Sequence of chain 1.A:
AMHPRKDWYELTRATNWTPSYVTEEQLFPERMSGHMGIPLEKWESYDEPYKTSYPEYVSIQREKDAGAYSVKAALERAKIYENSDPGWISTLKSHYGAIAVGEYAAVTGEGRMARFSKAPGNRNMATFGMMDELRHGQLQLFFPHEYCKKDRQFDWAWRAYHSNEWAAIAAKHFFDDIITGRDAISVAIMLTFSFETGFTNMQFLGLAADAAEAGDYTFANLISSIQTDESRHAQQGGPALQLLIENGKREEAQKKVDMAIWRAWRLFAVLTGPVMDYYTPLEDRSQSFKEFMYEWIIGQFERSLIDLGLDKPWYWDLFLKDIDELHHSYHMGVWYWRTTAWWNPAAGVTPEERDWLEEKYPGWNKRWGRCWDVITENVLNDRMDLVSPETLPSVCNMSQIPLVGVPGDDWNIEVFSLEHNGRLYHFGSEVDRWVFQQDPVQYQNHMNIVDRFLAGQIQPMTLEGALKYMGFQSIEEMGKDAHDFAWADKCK

Sequence of chain 1.B:
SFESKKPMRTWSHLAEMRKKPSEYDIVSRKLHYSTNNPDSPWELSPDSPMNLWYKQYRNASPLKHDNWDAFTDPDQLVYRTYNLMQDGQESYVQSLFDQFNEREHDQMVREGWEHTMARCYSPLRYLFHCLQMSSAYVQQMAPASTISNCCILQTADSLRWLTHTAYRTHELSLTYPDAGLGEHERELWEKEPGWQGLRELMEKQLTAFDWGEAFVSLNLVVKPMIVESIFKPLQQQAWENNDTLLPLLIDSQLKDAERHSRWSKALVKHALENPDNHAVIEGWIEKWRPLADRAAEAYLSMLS

Binding-site contacts:
Ligand atom O1 contacts residue VAL93 of chain 1.B at 4.5 Å.
Ligand atom C1 contacts residue GLU90 of chain 1.B at 3.2 Å.
Ligand atom C5 contacts residue GLU90 of chain 1.B at 4.3 Å.
Ligand atom C2 contacts residue TYR167 of chain 1.B at 4.4 Å (hydrophobic).
Ligand atom O1 contacts residue HIS164 of chain 1.B at 3.1 Å.
Ligand atom C2 contacts residue PRO55 of chain 1.A at 4.0 Å (hydrophobic).
Ligand atom BR4 contacts residue MET2 of chain 1.A at 3.5 Å.
Ligand atom C5 contacts residue VAL93 of chain 1.B at 4.2 Å (hydrophobic).
Ligand atom C3 contacts residue TYR167 of chain 1.B at 3.8 Å (hydrophobic).
Ligand atom C2 contacts residue PHE97 of chain 1.B at 3.9 Å (hydrophobic).
Ligand atom C6 contacts residue VAL93 of chain 1.B at 3.8 Å (hydrophobic).
Ligand atom C5 contacts residue PRO55 of chain 1.A at 4.3 Å (hydrophobic).
Ligand atom BR4 contacts residue PHE97 of chain 1.B at 4.0 Å.
Ligand atom C4 contacts residue PHE97 of chain 1.B at 3.7 Å (hydrophobic).
Ligand atom C5 contacts residue PHE97 of chain 1.B at 4.3 Å (hydrophobic).
Ligand atom C2 contacts residue GLU90 of chain 1.B at 4.5 Å.
Ligand atom O1 contacts residue PRO55 of chain 1.A at 3.7 Å.
Ligand atom C1 contacts residue PRO55 of chain 1.A at 3.6 Å (hydrophobic).
Ligand atom BR4 contacts residue TYR167 of chain 1.B at 4.0 Å.
Ligand atom C5 contacts residue GLN94 of chain 1.B at 3.7 Å.
Ligand atom C1 contacts residue PHE97 of chain 1.B at 4.4 Å (hydrophobic).
Ligand atom O1 contacts residue GLU90 of chain 1.B at 2.4 Å (salt-bridge).
Ligand atom C1 contacts residue HIS164 of chain 1.B at 3.9 Å.
Ligand atom C1 contacts residue VAL93 of chain 1.B at 4.2 Å (hydrophobic).
Ligand atom O1 contacts residue THR163 of chain 1.B at 4.4 Å.
Ligand atom C4 contacts residue GLN94 of chain 1.B at 4.3 Å.
Ligand atom BR4 contacts residue GLN94 of chain 1.B at 4.2 Å.
Ligand atom C3 contacts residue PHE97 of chain 1.B at 3.6 Å (hydrophobic).
Ligand atom C6 contacts residue GLU90 of chain 1.B at 3.2 Å.
Ligand atom C2 contacts residue HIS164 of chain 1.B at 4.4 Å.
Ligand atom C6 contacts residue PRO55 of chain 1.A at 3.7 Å (hydrophobic).
Ligand atom C6 contacts residue GLN94 of chain 1.B at 4.3 Å.

The small molecule below binds the protein below.
Small molecule (SMILES): Oc1ccc(Br)cc1